Sequence of chain 2.A:
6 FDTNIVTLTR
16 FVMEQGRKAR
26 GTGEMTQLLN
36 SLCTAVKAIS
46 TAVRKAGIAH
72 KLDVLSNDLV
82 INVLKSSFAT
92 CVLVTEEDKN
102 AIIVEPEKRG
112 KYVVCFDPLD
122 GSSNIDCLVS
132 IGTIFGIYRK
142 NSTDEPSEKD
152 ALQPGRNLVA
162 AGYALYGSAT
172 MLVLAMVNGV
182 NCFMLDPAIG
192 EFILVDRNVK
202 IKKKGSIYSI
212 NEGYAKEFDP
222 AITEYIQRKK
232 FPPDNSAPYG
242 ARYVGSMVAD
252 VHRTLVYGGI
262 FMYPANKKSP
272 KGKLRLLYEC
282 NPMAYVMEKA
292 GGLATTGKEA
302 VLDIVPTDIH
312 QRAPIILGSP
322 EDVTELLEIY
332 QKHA

Sequence of chain 2.B:
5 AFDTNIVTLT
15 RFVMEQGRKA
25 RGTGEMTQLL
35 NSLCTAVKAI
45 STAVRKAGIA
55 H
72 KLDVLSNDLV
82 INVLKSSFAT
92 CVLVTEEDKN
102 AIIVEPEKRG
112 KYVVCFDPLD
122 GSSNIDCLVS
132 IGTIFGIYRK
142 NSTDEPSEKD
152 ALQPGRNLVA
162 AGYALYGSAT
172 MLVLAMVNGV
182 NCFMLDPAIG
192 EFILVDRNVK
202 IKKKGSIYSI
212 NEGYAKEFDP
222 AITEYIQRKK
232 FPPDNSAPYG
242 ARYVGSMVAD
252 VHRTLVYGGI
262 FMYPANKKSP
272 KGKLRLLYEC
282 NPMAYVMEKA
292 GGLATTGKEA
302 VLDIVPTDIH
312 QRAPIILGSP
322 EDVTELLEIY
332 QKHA

Binding-site contacts:
Ligand atom C1 contacts residue ASP121 of chain 2.A at 3.2 Å.
Ligand atom P contacts residue ARG243 of chain 2.B at 3.7 Å.
Ligand atom O2 contacts residue ASN125 of chain 2.A at 3.9 Å.
Ligand atom O6 contacts residue LYS274 of chain 2.A at 3.2 Å (salt-bridge).
Ligand atom C3 contacts residue ASP121 of chain 2.A at 3.8 Å.
Ligand atom O3 contacts residue ASP121 of chain 2.A at 2.9 Å (salt-bridge).
Ligand atom O1 contacts residue LEU275 of chain 2.A at 3.3 Å.
Ligand atom O6 contacts residue TYR264 of chain 2.A at 3.5 Å.
Ligand atom C1 contacts residue LYS274 of chain 2.A at 4.0 Å.
Ligand atom C2 contacts residue LYS274 of chain 2.A at 3.8 Å.
Ligand atom O4 contacts residue MET248 of chain 2.A at 3.3 Å (h-bond).
Ligand atom C6 contacts residue LYS274 of chain 2.A at 3.9 Å.
Ligand atom P contacts residue ASN212 of chain 2.A at 3.7 Å.
Ligand atom P contacts residue TYR244 of chain 2.A at 3.9 Å.
Ligand atom C3 contacts residue MET248 of chain 2.A at 3.5 Å (hydrophobic).
Ligand atom O6 contacts residue TYR244 of chain 2.A at 4.0 Å.
Ligand atom O2P contacts residue TYR244 of chain 2.A at 2.7 Å (h-bond).
Ligand atom O1 contacts residue ASP121 of chain 2.A at 3.4 Å (salt-bridge).
Ligand atom O1P contacts residue TYR215 of chain 2.A at 2.7 Å (h-bond).
Ligand atom O2P contacts residue ASN212 of chain 2.A at 2.8 Å (h-bond).
Ligand atom C6 contacts residue ARG243 of chain 2.B at 4.0 Å.
Ligand atom C4 contacts residue MET248 of chain 2.A at 3.6 Å (hydrophobic).
Ligand atom O2 contacts residue GLY246 of chain 2.A at 3.6 Å (h-bond).
Ligand atom C4 contacts residue GLY246 of chain 2.A at 3.7 Å.
Ligand atom O2P contacts residue ARG243 of chain 2.B at 3.2 Å (salt-bridge).
Ligand atom P contacts residue TYR215 of chain 2.A at 4.0 Å.
Ligand atom O1 contacts residue GLU280 of chain 2.A at 3.1 Å (salt-bridge).
Ligand atom O3P contacts residue ARG243 of chain 2.B at 2.7 Å (salt-bridge).
Ligand atom O3P contacts residue ASN212 of chain 2.A at 3.9 Å.
Ligand atom O3 contacts residue SER247 of chain 2.A at 3.4 Å.
Ligand atom O4 contacts residue SER247 of chain 2.A at 3.9 Å.
Ligand atom O2P contacts residue TYR264 of chain 2.A at 3.9 Å.
Ligand atom O1P contacts residue ASN212 of chain 2.A at 3.9 Å.
Ligand atom O1P contacts residue TYR264 of chain 2.A at 2.8 Å (h-bond).
Ligand atom O3 contacts residue MET248 of chain 2.A at 2.7 Å (h-bond).
Ligand atom P contacts residue TYR264 of chain 2.A at 3.9 Å.
Ligand atom C6 contacts residue TYR244 of chain 2.A at 3.9 Å (hydrophobic).
Ligand atom C6 contacts residue GLY246 of chain 2.A at 3.8 Å.
Ligand atom C5 contacts residue LYS274 of chain 2.A at 3.8 Å.
Ligand atom O5 contacts residue LYS274 of chain 2.A at 2.8 Å (salt-bridge).

This small molecule binds to this protein.
Small molecule (SMILES): O=P(O)(O)OC[C@H]1O[C@](O)(CO)[C@@H](O)[C@@H]1O